Sequence of chain 32.A:
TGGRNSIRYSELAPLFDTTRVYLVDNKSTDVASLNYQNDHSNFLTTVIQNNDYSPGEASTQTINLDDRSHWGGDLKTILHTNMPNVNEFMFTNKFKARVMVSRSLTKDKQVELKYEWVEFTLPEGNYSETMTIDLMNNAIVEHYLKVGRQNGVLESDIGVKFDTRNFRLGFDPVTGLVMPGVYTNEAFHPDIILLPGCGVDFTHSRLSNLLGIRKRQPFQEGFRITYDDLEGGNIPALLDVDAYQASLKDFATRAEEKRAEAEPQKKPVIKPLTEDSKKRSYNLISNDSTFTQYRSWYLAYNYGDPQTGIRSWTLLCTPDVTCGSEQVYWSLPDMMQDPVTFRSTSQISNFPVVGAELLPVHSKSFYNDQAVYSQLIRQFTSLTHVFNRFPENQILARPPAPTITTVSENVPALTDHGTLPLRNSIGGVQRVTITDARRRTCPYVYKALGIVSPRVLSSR

Binding-site contacts:
Ligand atom O1S contacts residue ASP228 of chain 32.A at 3.6 Å.
Ligand atom C1 contacts residue ARG98 of chain 32.A at 3.2 Å.
Ligand atom C16 contacts residue ARG224 of chain 32.A at 4.0 Å.
Ligand atom C15 contacts residue ARG224 of chain 32.A at 3.3 Å.
Ligand atom C3 contacts residue ARG98 of chain 32.A at 3.2 Å.
Ligand atom O1S contacts residue ARG98 of chain 32.A at 3.6 Å.
Ligand atom O1S contacts residue THR226 of chain 32.A at 4.3 Å.
Ligand atom C13 contacts residue ARG224 of chain 32.A at 4.1 Å.
Ligand atom N1 contacts residue TRP117 of chain 32.A at 4.1 Å.
Ligand atom S1 contacts residue ARG98 of chain 32.A at 4.4 Å.
Ligand atom C1 contacts residue ARG224 of chain 32.A at 3.8 Å.
Ligand atom C2 contacts residue ARG98 of chain 32.A at 3.4 Å.
Ligand atom N1 contacts residue ARG98 of chain 32.A at 4.3 Å.
Ligand atom C14 contacts residue ARG224 of chain 32.A at 4.5 Å.
Ligand atom C15 contacts residue TRP117 of chain 32.A at 4.2 Å (hydrophobic).
Ligand atom C3 contacts residue TRP117 of chain 32.A at 3.5 Å (hydrophobic).
Ligand atom C3 contacts residue ARG224 of chain 32.A at 3.5 Å.
Ligand atom O3S contacts residue THR226 of chain 32.A at 4.0 Å.
Ligand atom C2 contacts residue ARG224 of chain 32.A at 3.8 Å.
Ligand atom N1 contacts residue ARG224 of chain 32.A at 4.2 Å.
Ligand atom C16 contacts residue TRP117 of chain 32.A at 3.7 Å (hydrophobic).

The protein below binds the small molecule below.
Small molecule (SMILES): CCCCCCCCCCCC[N+](C)(C)CCCS(=O)(=O)O